Sequence of chain 1.C:
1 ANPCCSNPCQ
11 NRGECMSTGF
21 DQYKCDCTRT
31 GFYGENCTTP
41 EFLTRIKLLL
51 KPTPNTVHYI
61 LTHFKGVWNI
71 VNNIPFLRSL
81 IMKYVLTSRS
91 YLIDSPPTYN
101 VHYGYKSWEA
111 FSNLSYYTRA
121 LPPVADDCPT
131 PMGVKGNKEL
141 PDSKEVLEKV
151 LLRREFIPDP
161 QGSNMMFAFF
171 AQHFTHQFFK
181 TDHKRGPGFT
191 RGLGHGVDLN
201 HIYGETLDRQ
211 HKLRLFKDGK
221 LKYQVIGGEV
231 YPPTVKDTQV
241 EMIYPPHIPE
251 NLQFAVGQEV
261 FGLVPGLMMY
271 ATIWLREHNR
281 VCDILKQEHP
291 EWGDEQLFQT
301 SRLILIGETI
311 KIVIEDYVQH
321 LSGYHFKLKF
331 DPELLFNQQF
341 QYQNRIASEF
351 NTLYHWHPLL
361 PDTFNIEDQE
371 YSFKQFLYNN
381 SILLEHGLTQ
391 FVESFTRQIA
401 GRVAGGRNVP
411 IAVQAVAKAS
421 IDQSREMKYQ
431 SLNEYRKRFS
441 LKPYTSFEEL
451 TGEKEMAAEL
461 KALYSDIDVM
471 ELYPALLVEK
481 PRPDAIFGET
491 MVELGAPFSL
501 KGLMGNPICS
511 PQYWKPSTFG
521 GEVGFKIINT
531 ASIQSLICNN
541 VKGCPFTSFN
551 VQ

The protein below binds the small molecule below.
Small molecule (SMILES): COc1ccc2c(c1)c1c(n2Cc2ccc(Cl)cc2)C(C)=NCC1

Binding-site contacts:
Ligand atom C02 contacts residue ALA496 of chain 1.C at 3.9 Å (hydrophobic).
Ligand atom C15 contacts residue LEU321 of chain 1.C at 3.7 Å (hydrophobic).
Ligand atom C06 contacts residue VAL318 of chain 1.C at 3.9 Å (hydrophobic).
Ligand atom C04 contacts residue VAL318 of chain 1.C at 3.8 Å (hydrophobic).
Ligand atom O23 contacts residue ARG89 of chain 1.C at 3.9 Å.
Ligand atom C20 contacts residue ALA496 of chain 1.C at 3.6 Å (hydrophobic).
Ligand atom C09 contacts residue ALA496 of chain 1.C at 3.9 Å (hydrophobic).
Ligand atom C05 contacts residue VAL318 of chain 1.C at 3.5 Å (hydrophobic).
Ligand atom C21 contacts residue ALA496 of chain 1.C at 3.8 Å (hydrophobic).
Ligand atom C13 contacts residue ARG89 of chain 1.C at 3.9 Å.
Ligand atom O23 contacts residue LEU500 of chain 1.C at 3.4 Å.
Ligand atom CL22 contacts residue TRP356 of chain 1.C at 3.7 Å.
Ligand atom C20 contacts residue GLY495 of chain 1.C at 3.4 Å.
Ligand atom C14 contacts residue LEU321 of chain 1.C at 3.5 Å (hydrophobic).
Ligand atom C18 contacts residue TYR354 of chain 1.C at 3.4 Å (hydrophobic).
Ligand atom N11 contacts residue VAL492 of chain 1.C at 3.7 Å.
Ligand atom C24 contacts residue LEU500 of chain 1.C at 3.7 Å (hydrophobic).
Ligand atom C19 contacts residue GLY495 of chain 1.C at 3.8 Å.
Ligand atom CL22 contacts residue LEU353 of chain 1.C at 3.3 Å.
Ligand atom C20 contacts residue MET491 of chain 1.C at 3.6 Å (hydrophobic).
Ligand atom C04 contacts residue SER499 of chain 1.C at 3.4 Å.
Ligand atom CL22 contacts residue GLY495 of chain 1.C at 3.5 Å.
Ligand atom CL22 contacts residue MET491 of chain 1.C at 3.9 Å.
Ligand atom N11 contacts residue SER322 of chain 1.C at 3.7 Å.
Ligand atom N07 contacts residue VAL318 of chain 1.C at 3.5 Å.
Ligand atom C03 contacts residue SER499 of chain 1.C at 3.9 Å.
Ligand atom C18 contacts residue TRP356 of chain 1.C at 3.5 Å (hydrophobic).
Ligand atom C12 contacts residue SER322 of chain 1.C at 3.6 Å.
Ligand atom C12 contacts residue TYR324 of chain 1.C at 3.1 Å (hydrophobic).
Ligand atom C13 contacts residue TYR324 of chain 1.C at 3.5 Å (hydrophobic).
Ligand atom C03 contacts residue LEU500 of chain 1.C at 3.9 Å (hydrophobic).
Ligand atom C19 contacts residue TRP356 of chain 1.C at 3.8 Å (hydrophobic).
Ligand atom C03 contacts residue ALA496 of chain 1.C at 3.7 Å (hydrophobic).
Ligand atom C06 contacts residue ALA496 of chain 1.C at 3.5 Å (hydrophobic).
Ligand atom C05 contacts residue ALA496 of chain 1.C at 3.9 Å (hydrophobic).
Ligand atom C01 contacts residue ALA496 of chain 1.C at 3.6 Å (hydrophobic).
Ligand atom C24 contacts residue LEU86 of chain 1.C at 3.8 Å (hydrophobic).
Ligand atom C21 contacts residue GLY495 of chain 1.C at 3.9 Å.
Ligand atom C17 contacts residue TYR354 of chain 1.C at 3.6 Å (hydrophobic).
Ligand atom C15 contacts residue VAL318 of chain 1.C at 3.6 Å (hydrophobic).